Sequence of chain 2.A:
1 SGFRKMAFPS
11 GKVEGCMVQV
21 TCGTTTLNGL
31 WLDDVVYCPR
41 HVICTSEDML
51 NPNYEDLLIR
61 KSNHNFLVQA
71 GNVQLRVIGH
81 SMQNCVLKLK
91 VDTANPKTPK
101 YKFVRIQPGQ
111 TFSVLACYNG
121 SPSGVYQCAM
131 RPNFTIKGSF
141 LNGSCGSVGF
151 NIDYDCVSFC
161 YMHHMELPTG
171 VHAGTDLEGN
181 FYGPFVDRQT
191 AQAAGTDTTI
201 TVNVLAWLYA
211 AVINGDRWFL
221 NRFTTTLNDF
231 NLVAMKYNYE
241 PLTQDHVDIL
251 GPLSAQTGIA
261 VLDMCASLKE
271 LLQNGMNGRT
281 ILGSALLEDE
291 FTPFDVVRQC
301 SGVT

The small molecule below binds the protein below.
Small molecule (SMILES): COc1cccc(Oc2cc(Cl)cc(NC(=O)Cc3cncc4ccccc34)c2)n1

Binding-site contacts:
Ligand atom C2 contacts residue PRO168 of chain 2.A at 3.6 Å (hydrophobic).
Ligand atom C4 contacts residue ARG188 of chain 2.A at 3.6 Å.
Ligand atom CL contacts residue ASP187 of chain 2.A at 3.1 Å.
Ligand atom C15 contacts residue GLU166 of chain 2.A at 3.6 Å.
Ligand atom C7 contacts residue GLN189 of chain 2.A at 3.7 Å.
Ligand atom C12 contacts residue CYS145 of chain 2.A at 3.5 Å (hydrophobic).
Ligand atom O contacts residue THR190 of chain 2.A at 3.0 Å (h-bond).
Ligand atom O contacts residue PRO168 of chain 2.A at 3.3 Å.
Ligand atom C15 contacts residue LEU141 of chain 2.A at 3.7 Å (hydrophobic).
Ligand atom C2 contacts residue THR190 of chain 2.A at 3.4 Å.
Ligand atom CL contacts residue MET49 of chain 2.A at 2.8 Å.
Ligand atom C1 contacts residue THR190 of chain 2.A at 3.3 Å.
Ligand atom N1 contacts residue HIS163 of chain 2.A at 2.8 Å (h-bond).
Ligand atom C17 contacts residue ASN142 of chain 2.A at 3.5 Å.
Ligand atom C5 contacts residue ARG188 of chain 2.A at 3.7 Å.
Ligand atom N2 contacts residue GLN189 of chain 2.A at 3.5 Å.
Ligand atom C15 contacts residue PHE140 of chain 2.A at 3.4 Å (hydrophobic).
Ligand atom O1 contacts residue GLN189 of chain 2.A at 3.5 Å.
Ligand atom C3 contacts residue LEU167 of chain 2.A at 3.6 Å (hydrophobic).
Ligand atom C16 contacts residue LEU141 of chain 2.A at 3.5 Å (hydrophobic).
Ligand atom C5 contacts residue GLN189 of chain 2.A at 3.6 Å.
Ligand atom O2 contacts residue GLU166 of chain 2.A at 3.1 Å (salt-bridge).
Ligand atom C contacts residue PRO168 of chain 2.A at 3.6 Å (hydrophobic).
Ligand atom C14 contacts residue HIS163 of chain 2.A at 3.2 Å.
Ligand atom CL contacts residue ARG188 of chain 2.A at 3.4 Å.
Ligand atom C7 contacts residue ARG188 of chain 2.A at 3.6 Å.
Ligand atom C18 contacts residue ASN142 of chain 2.A at 3.7 Å.
Ligand atom C4 contacts residue MET165 of chain 2.A at 3.7 Å (hydrophobic).
Ligand atom C1 contacts residue PRO168 of chain 2.A at 3.7 Å (hydrophobic).
Ligand atom N contacts residue HIS164 of chain 2.A at 3.7 Å.
Ligand atom C17 contacts residue GLU166 of chain 2.A at 3.6 Å.
Ligand atom C3 contacts residue GLN192 of chain 2.A at 3.5 Å.
Ligand atom CL contacts residue TYR54 of chain 2.A at 3.6 Å.
Ligand atom N1 contacts residue PHE140 of chain 2.A at 3.6 Å.
Ligand atom O2 contacts residue MET165 of chain 2.A at 3.5 Å.
Ligand atom N1 contacts residue SER144 of chain 2.A at 3.6 Å (h-bond).
Ligand atom C16 contacts residue ASN142 of chain 2.A at 3.6 Å.
Ligand atom C10 contacts residue MET165 of chain 2.A at 3.7 Å (hydrophobic).
Ligand atom C20 contacts residue ASN142 of chain 2.A at 3.6 Å.
Ligand atom C17 contacts residue LEU141 of chain 2.A at 3.6 Å (hydrophobic).

Sequence of chain 1.A:
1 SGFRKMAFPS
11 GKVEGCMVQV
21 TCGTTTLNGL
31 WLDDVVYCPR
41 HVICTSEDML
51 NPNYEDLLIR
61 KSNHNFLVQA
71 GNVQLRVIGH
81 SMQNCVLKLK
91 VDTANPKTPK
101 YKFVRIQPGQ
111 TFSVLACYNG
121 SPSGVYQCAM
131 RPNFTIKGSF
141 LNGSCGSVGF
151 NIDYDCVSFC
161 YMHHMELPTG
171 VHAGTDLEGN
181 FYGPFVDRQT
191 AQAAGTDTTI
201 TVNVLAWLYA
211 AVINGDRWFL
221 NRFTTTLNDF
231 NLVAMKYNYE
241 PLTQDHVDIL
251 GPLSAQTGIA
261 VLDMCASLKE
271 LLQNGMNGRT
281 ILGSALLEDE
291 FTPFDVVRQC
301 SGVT